This small molecule binds to this protein.
Small molecule (SMILES): CCCCCC(=O)N[C@H](C(=O)N[C@@H](CCC(=O)N(C)C)C(=O)N[C@@H](CC(C)C)[C@@H](O)[C@H](C)CO)C(C)C

Sequence of chain 1.BA:
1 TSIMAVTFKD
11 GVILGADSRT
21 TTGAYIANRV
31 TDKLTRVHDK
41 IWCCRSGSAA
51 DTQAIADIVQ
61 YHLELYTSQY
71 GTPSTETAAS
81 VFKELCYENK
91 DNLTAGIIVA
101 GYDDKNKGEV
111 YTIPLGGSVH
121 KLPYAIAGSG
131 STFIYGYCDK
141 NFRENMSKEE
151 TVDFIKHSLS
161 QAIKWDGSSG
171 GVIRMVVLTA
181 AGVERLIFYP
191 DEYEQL

Binding-site contacts:
Ligand atom C31 contacts residue THR94 of chain 1.BA at 3.8 Å.
Ligand atom C23 contacts residue ARG19 of chain 1.BA at 3.2 Å.
Ligand atom C26 contacts residue THR1 of chain 1.BA at 3.4 Å.
Ligand atom N2 contacts residue THR21 of chain 1.BA at 2.7 Å (h-bond).
Ligand atom C23 contacts residue THR1 of chain 1.BA at 2.5 Å.
Ligand atom C16 contacts residue THR1 of chain 1.BA at 2.3 Å.
Ligand atom O8 contacts residue GLY47 of chain 1.BA at 3.4 Å (h-bond).
Ligand atom C8 contacts residue THR22 of chain 1.BA at 3.8 Å.
Ligand atom C11 contacts residue THR21 of chain 1.BA at 3.6 Å.
Ligand atom C25 contacts residue THR1 of chain 1.BA at 2.6 Å.
Ligand atom O4 contacts residue THR1 of chain 1.BA at 2.3 Å (h-bond).
Ligand atom C2 contacts residue HIS116 of chain 1.V at 3.7 Å.
Ligand atom O3 contacts residue THR21 of chain 1.BA at 3.0 Å (h-bond).
Ligand atom N4 contacts residue GLY47 of chain 1.BA at 2.8 Å (h-bond).
Ligand atom C25 contacts residue GLY47 of chain 1.BA at 3.2 Å.
Ligand atom C6 contacts residue THR22 of chain 1.BA at 3.8 Å.
Ligand atom C7 contacts residue SER118 of chain 1.V at 3.8 Å.
Ligand atom C12 contacts residue THR21 of chain 1.BA at 3.6 Å.
Ligand atom N4 contacts residue THR1 of chain 1.BA at 3.7 Å.
Ligand atom C29 contacts residue SER48 of chain 1.BA at 3.4 Å.
Ligand atom O4 contacts residue GLY47 of chain 1.BA at 3.2 Å (h-bond).
Ligand atom O7 contacts residue THR21 of chain 1.BA at 3.7 Å.
Ligand atom C16 contacts residue GLY47 of chain 1.BA at 3.6 Å.
Ligand atom C27 contacts residue ARG45 of chain 1.BA at 3.5 Å.
Ligand atom C6 contacts residue THR21 of chain 1.BA at 3.5 Å.
Ligand atom C15 contacts residue GLY47 of chain 1.BA at 3.5 Å.
Ligand atom O3 contacts residue THR20 of chain 1.BA at 3.4 Å.
Ligand atom C24 contacts residue THR1 of chain 1.BA at 2.4 Å.
Ligand atom C8 contacts residue HIS114 of chain 1.V at 3.2 Å.
Ligand atom C11 contacts residue GLY47 of chain 1.BA at 3.5 Å.
Ligand atom C10 contacts residue THR21 of chain 1.BA at 3.6 Å.
Ligand atom O7 contacts residue THR1 of chain 1.BA at 3.7 Å.
Ligand atom O2 contacts residue ALA49 of chain 1.BA at 3.1 Å (h-bond).
Ligand atom N1 contacts residue THR22 of chain 1.BA at 3.6 Å.
Ligand atom C17 contacts residue THR1 of chain 1.BA at 1.4 Å.
Ligand atom C23 contacts residue SER168 of chain 1.BA at 3.2 Å.
Ligand atom C9 contacts residue ALA49 of chain 1.BA at 3.8 Å (hydrophobic).
Ligand atom C28 contacts residue ALA49 of chain 1.BA at 3.8 Å (hydrophobic).
Ligand atom C22 contacts residue THR1 of chain 1.BA at 1.5 Å.
Ligand atom C28 contacts residue THR20 of chain 1.BA at 3.5 Å.

Sequence of chain 1.V:
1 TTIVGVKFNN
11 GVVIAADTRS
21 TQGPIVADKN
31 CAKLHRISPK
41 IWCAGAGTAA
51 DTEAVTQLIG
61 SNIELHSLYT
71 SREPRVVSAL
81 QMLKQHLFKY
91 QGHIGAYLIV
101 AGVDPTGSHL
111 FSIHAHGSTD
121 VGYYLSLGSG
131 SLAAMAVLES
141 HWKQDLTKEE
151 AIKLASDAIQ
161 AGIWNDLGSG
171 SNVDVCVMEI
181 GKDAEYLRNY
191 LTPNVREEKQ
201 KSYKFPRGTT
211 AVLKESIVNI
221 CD